Binding-site contacts:
Ligand atom CD contacts residue ASP99 of chain 1.A at 3.6 Å.
Ligand atom CD2 contacts residue PHE63 of chain 1.A at 3.6 Å (hydrophobic).
Ligand atom OE2 contacts residue TYR161 of chain 1.A at 3.2 Å (h-bond).
Ligand atom CA contacts residue JFF1 of chain 1.C at 2.4 Å.
Ligand atom NH1 contacts residue GLU95 of chain 1.A at 3.3 Å (salt-bridge).
Ligand atom OD1 contacts residue ASN102 of chain 1.A at 3.1 Å (h-bond).
Ligand atom NE contacts residue ASP99 of chain 1.A at 3.1 Å (salt-bridge).
Ligand atom N contacts residue JFF1 of chain 1.C at 3.1 Å (h-bond).
Ligand atom CZ contacts residue ARG98 of chain 1.A at 3.6 Å.
Ligand atom CB contacts residue JFF1 of chain 1.C at 2.5 Å.
Ligand atom CZ3 contacts residue ASP70 of chain 1.A at 3.0 Å.
Ligand atom C contacts residue TYR67 of chain 1.A at 3.5 Å (hydrophobic).
Ligand atom NH2 contacts residue LEU96 of chain 1.A at 3.3 Å (h-bond).
Ligand atom OH contacts residue GLU95 of chain 1.A at 3.5 Å (salt-bridge).
Ligand atom C contacts residue JFF1 of chain 1.C at 3.5 Å.
Ligand atom CH2 contacts residue ASP70 of chain 1.A at 2.9 Å.
Ligand atom N contacts residue ASP70 of chain 1.A at 3.1 Å (salt-bridge).
Ligand atom O contacts residue ARG105 of chain 1.A at 3.0 Å (salt-bridge).
Ligand atom NE contacts residue ARG98 of chain 1.A at 3.5 Å (salt-bridge).
Ligand atom CZ contacts residue GLU95 of chain 1.A at 3.4 Å.
Ligand atom NH2 contacts residue GLU95 of chain 1.A at 2.8 Å (salt-bridge).
Ligand atom OD2 contacts residue ARG105 of chain 1.A at 2.9 Å (salt-bridge).
Ligand atom CG contacts residue ARG105 of chain 1.A at 3.5 Å.
Ligand atom CB contacts residue ARG105 of chain 1.A at 3.6 Å.
Ligand atom O contacts residue TYR67 of chain 1.A at 3.6 Å.
Ligand atom OE1 contacts residue TYR67 of chain 1.A at 3.5 Å (h-bond).
Ligand atom N contacts residue JFF1 of chain 1.C at 1.4 Å.
Ligand atom CD contacts residue ARG98 of chain 1.A at 3.1 Å.
Ligand atom NH2 contacts residue ASP99 of chain 1.A at 3.2 Å (salt-bridge).
Ligand atom NH1 contacts residue ARG98 of chain 1.A at 3.4 Å (salt-bridge).
Ligand atom OH contacts residue LEU96 of chain 1.A at 3.5 Å.
Ligand atom CE3 contacts residue PHE63 of chain 1.A at 3.4 Å (hydrophobic).
Ligand atom NH2 contacts residue ARG105 of chain 1.A at 3.6 Å.
Ligand atom SG contacts residue JFF1 of chain 1.C at 1.6 Å.
Ligand atom CB contacts residue ASP99 of chain 1.A at 3.6 Å.
Ligand atom CA contacts residue TYR67 of chain 1.A at 3.5 Å (hydrophobic).
Ligand atom CG contacts residue ASP99 of chain 1.A at 3.5 Å.
Ligand atom SG contacts residue GLY104 of chain 1.A at 3.6 Å.
Ligand atom OD1 contacts residue ARG105 of chain 1.A at 2.9 Å (salt-bridge).
Ligand atom CZ3 contacts residue PHE63 of chain 1.A at 3.6 Å (hydrophobic).

Sequence of chain 1.A:
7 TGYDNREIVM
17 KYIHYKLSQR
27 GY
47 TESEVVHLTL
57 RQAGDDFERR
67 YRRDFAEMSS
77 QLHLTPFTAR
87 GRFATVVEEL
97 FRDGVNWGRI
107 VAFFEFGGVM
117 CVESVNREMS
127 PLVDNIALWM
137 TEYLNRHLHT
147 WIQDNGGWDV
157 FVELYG

This small molecule binds to this protein.
Small molecule (SMILES): C[C@H](NC(=O)[C@@H]1CCCN1C(=O)[C@@H](N)CS)C(=O)N[C@@H](CCCN=C(N)N)C(=O)N[C@@H](Cc1ccc(O)cc1)C(=O)NCC(=O)N[C@@H](CC1=c2ccccc2=NC1)C(=O)N[C@@H](CC(=O)O)C(=O)N[C@@H](Cc1ccc(O)cc1)C(=O)N[C@@H](CCC(=O)O)C(=O)N[C@@H](CS)C(N)=O